A protein and the small-molecule ligand that binds it are described below.
Small molecule (SMILES): CC(=O)N[C@@H]1[C@@H](O)[C@H](O)[C@@H](CO)O[C@H]1O

Sequence of chain 1.B:
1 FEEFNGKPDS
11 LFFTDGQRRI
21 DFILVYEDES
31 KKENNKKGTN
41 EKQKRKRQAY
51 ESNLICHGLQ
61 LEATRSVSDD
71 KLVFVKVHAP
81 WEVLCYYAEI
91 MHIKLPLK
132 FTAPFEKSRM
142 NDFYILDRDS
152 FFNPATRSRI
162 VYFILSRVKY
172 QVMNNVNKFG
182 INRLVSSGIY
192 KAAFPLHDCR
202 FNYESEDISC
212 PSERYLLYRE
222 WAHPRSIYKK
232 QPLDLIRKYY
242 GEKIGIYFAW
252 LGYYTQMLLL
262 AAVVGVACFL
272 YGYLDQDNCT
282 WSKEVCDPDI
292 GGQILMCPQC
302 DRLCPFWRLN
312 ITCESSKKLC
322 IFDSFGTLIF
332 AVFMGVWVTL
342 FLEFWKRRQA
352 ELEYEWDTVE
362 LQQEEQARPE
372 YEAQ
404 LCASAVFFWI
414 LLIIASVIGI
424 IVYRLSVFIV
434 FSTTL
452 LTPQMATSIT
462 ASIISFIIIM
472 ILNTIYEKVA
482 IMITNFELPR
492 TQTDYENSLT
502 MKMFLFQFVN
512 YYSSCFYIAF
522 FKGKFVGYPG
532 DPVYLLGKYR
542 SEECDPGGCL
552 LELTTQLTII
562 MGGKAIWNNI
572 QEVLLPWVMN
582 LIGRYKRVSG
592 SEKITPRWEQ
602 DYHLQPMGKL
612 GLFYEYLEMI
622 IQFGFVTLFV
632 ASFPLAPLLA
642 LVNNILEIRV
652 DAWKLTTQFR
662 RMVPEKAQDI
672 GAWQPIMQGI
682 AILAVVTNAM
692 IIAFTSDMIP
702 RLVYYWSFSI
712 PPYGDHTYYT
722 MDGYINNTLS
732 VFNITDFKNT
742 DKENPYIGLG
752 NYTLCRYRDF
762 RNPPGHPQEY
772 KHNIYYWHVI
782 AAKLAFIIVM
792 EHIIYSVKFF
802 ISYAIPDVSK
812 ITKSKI

Binding-site contacts:
Ligand atom C6 contacts residue PRO289 of chain 1.B at 4.4 Å (hydrophobic).
Ligand atom C2 contacts residue ASN311 of chain 1.B at 3.0 Å.
Ligand atom C5 contacts residue ASN311 of chain 1.B at 3.5 Å.
Ligand atom O5 contacts residue ASN311 of chain 1.B at 2.0 Å (h-bond).
Ligand atom O5 contacts residue ARG309 of chain 1.B at 3.6 Å.
Ligand atom C1 contacts residue ASN311 of chain 1.B at 1.8 Å.
Ligand atom O5 contacts residue GLY293 of chain 1.B at 4.0 Å.
Ligand atom O6 contacts residue GLY293 of chain 1.B at 3.9 Å.
Ligand atom C4 contacts residue ARG309 of chain 1.B at 4.5 Å.
Ligand atom N2 contacts residue ASN311 of chain 1.B at 3.7 Å.
Ligand atom C6 contacts residue GLN294 of chain 1.B at 4.5 Å.
Ligand atom C6 contacts residue ASN311 of chain 1.B at 4.2 Å.
Ligand atom C8 contacts residue ASN311 of chain 1.B at 4.2 Å.
Ligand atom O6 contacts residue PRO289 of chain 1.B at 3.0 Å (h-bond).
Ligand atom C4 contacts residue PRO289 of chain 1.B at 4.4 Å (hydrophobic).
Ligand atom O7 contacts residue ASN311 of chain 1.B at 3.6 Å (h-bond).
Ligand atom O6 contacts residue ARG309 of chain 1.B at 3.8 Å.
Ligand atom C7 contacts residue ASN311 of chain 1.B at 4.0 Å.
Ligand atom O6 contacts residue ASN311 of chain 1.B at 4.0 Å.
Ligand atom C3 contacts residue ASN311 of chain 1.B at 4.2 Å.
Ligand atom O5 contacts residue PRO289 of chain 1.B at 4.5 Å.
Ligand atom C5 contacts residue ARG309 of chain 1.B at 3.1 Å.
Ligand atom C6 contacts residue ARG309 of chain 1.B at 2.8 Å.
Ligand atom O6 contacts residue GLN294 of chain 1.B at 3.6 Å.
Ligand atom C4 contacts residue ASN311 of chain 1.B at 4.2 Å.
Ligand atom O7 contacts residue CYS287 of chain 1.B at 4.1 Å.